Sequence of chain 1.B:
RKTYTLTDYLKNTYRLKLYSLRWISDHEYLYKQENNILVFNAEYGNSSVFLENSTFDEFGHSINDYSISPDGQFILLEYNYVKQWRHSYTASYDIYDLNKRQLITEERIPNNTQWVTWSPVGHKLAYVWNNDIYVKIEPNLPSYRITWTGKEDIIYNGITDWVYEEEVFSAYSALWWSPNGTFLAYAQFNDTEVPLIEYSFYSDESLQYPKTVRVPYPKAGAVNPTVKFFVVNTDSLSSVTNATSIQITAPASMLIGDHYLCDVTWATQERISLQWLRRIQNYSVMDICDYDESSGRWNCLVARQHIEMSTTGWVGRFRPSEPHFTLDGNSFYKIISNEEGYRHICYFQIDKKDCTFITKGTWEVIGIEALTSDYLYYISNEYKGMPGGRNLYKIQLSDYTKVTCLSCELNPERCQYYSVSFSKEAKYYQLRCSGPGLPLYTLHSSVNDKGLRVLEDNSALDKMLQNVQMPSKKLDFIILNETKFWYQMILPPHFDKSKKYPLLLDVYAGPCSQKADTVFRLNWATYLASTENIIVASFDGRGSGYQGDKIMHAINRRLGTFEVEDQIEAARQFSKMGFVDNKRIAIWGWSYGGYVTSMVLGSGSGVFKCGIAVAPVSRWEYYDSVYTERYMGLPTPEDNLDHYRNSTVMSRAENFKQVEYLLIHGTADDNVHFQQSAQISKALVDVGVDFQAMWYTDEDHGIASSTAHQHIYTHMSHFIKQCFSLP

Binding-site contacts:
Ligand atom C7 contacts residue ILE156 of chain 1.B at 3.8 Å (hydrophobic).
Ligand atom C6 contacts residue THR193 of chain 1.B at 4.3 Å.
Ligand atom O7 contacts residue GLN189 of chain 1.B at 4.0 Å.
Ligand atom O7 contacts residue ASN191 of chain 1.B at 3.4 Å (h-bond).
Ligand atom O5 contacts residue THR193 of chain 1.B at 3.6 Å.
Ligand atom C3 contacts residue ASN191 of chain 1.B at 3.8 Å.
Ligand atom C8 contacts residue ILE156 of chain 1.B at 3.8 Å (hydrophobic).
Ligand atom O7 contacts residue LYS229 of chain 1.B at 4.0 Å.
Ligand atom C8 contacts residue GLN189 of chain 1.B at 4.3 Å.
Ligand atom C1 contacts residue ASN191 of chain 1.B at 1.4 Å.
Ligand atom C6 contacts residue GLU194 of chain 1.B at 4.0 Å.
Ligand atom C4 contacts residue ASN191 of chain 1.B at 4.2 Å.
Ligand atom C5 contacts residue ASN191 of chain 1.B at 3.6 Å.
Ligand atom C1 contacts residue ILE156 of chain 1.B at 3.9 Å (hydrophobic).
Ligand atom N2 contacts residue ILE156 of chain 1.B at 3.6 Å.
Ligand atom C1 contacts residue THR193 of chain 1.B at 3.4 Å.
Ligand atom C7 contacts residue ASN191 of chain 1.B at 3.4 Å.
Ligand atom O7 contacts residue THR193 of chain 1.B at 4.0 Å.
Ligand atom C8 contacts residue GLU194 of chain 1.B at 4.2 Å.
Ligand atom N2 contacts residue ASN191 of chain 1.B at 3.0 Å (h-bond).
Ligand atom C5 contacts residue THR193 of chain 1.B at 3.7 Å.
Ligand atom C8 contacts residue THR193 of chain 1.B at 4.0 Å.
Ligand atom C7 contacts residue THR193 of chain 1.B at 4.2 Å.
Ligand atom O5 contacts residue ASN191 of chain 1.B at 2.3 Å (h-bond).
Ligand atom O6 contacts residue GLU194 of chain 1.B at 3.0 Å (salt-bridge).
Ligand atom C8 contacts residue THR150 of chain 1.B at 4.1 Å.
Ligand atom O6 contacts residue THR193 of chain 1.B at 3.6 Å.
Ligand atom C2 contacts residue ILE156 of chain 1.B at 4.3 Å (hydrophobic).
Ligand atom C2 contacts residue ASN191 of chain 1.B at 2.5 Å.

A small-molecule ligand and the protein it binds are described below.
Small molecule (SMILES): CC(=O)N[C@H]1[C@H](O[C@H]2[C@H](O)[C@@H](NC(C)=O)CO[C@@H]2CO)O[C@H](CO)[C@@H](O)[C@@H]1O